Sequence of chain 1.D:
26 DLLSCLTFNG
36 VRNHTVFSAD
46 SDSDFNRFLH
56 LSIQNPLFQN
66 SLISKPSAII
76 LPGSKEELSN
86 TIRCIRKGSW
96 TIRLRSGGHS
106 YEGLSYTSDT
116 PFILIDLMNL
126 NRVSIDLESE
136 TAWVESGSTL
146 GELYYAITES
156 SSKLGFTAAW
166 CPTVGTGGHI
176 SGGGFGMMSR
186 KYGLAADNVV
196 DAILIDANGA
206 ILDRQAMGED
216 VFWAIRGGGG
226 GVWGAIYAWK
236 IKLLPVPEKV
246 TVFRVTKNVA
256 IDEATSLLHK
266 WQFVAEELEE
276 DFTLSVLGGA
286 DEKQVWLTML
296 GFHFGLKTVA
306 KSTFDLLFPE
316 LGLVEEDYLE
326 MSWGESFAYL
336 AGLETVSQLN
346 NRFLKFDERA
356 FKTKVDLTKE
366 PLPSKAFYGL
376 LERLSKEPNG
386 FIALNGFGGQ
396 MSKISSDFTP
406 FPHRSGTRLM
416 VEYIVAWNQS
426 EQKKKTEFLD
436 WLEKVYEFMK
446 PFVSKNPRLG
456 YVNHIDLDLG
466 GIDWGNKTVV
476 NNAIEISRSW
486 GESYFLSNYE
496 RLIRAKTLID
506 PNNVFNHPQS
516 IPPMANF

A small-molecule ligand and the protein it binds are described below.
Small molecule (SMILES): CC(=O)N[C@@H]1[C@@H](O)[C@H](O)[C@@H](CO)O[C@H]1O

Binding-site contacts:
Ligand atom O5 contacts residue VAL474 of chain 1.D at 3.4 Å.
Ligand atom C4 contacts residue ASN471 of chain 1.D at 4.2 Å.
Ligand atom C5 contacts residue VAL474 of chain 1.D at 4.5 Å (hydrophobic).
Ligand atom O7 contacts residue ASN471 of chain 1.D at 3.5 Å (h-bond).
Ligand atom C1 contacts residue VAL474 of chain 1.D at 4.0 Å (hydrophobic).
Ligand atom C7 contacts residue ASN471 of chain 1.D at 3.2 Å.
Ligand atom N2 contacts residue ASN471 of chain 1.D at 2.6 Å (h-bond).
Ligand atom C8 contacts residue ASN471 of chain 1.D at 4.2 Å.
Ligand atom C1 contacts residue ASN471 of chain 1.D at 1.4 Å.
Ligand atom C6 contacts residue VAL474 of chain 1.D at 4.4 Å (hydrophobic).
Ligand atom C5 contacts residue ASN471 of chain 1.D at 3.8 Å.
Ligand atom C5 contacts residue THR473 of chain 1.D at 3.7 Å.
Ligand atom C1 contacts residue THR473 of chain 1.D at 3.3 Å.
Ligand atom C6 contacts residue THR473 of chain 1.D at 4.4 Å.
Ligand atom O5 contacts residue THR473 of chain 1.D at 3.4 Å (h-bond).
Ligand atom O6 contacts residue VAL474 of chain 1.D at 4.0 Å.
Ligand atom O5 contacts residue ASN471 of chain 1.D at 2.5 Å (h-bond).
Ligand atom C3 contacts residue ASN471 of chain 1.D at 3.6 Å.
Ligand atom C2 contacts residue ASN471 of chain 1.D at 2.2 Å.